Binding-site contacts:
Ligand atom N3 contacts residue THR197 of chain 1.F at 3.1 Å.
Ligand atom C2 contacts residue ILE96 of chain 1.F at 3.6 Å (hydrophobic).
Ligand atom O18 contacts residue ALA147 of chain 1.F at 3.9 Å.
Ligand atom O18 contacts residue SER145 of chain 1.F at 2.8 Å (h-bond).
Ligand atom C26 contacts residue NDP1 of chain 1.X at 3.9 Å.
Ligand atom C22 contacts residue TYR259 of chain 1.E at 3.1 Å (hydrophobic).
Ligand atom C17 contacts residue SER145 of chain 1.F at 3.9 Å.
Ligand atom C13 contacts residue NDP1 of chain 1.X at 3.6 Å.
Ligand atom O18 contacts residue NDP1 of chain 1.X at 3.8 Å.
Ligand atom C22 contacts residue TYR152 of chain 1.F at 3.8 Å (hydrophobic).
Ligand atom C23 contacts residue VAL155 of chain 1.F at 3.9 Å (hydrophobic).
Ligand atom C12 contacts residue VAL202 of chain 1.F at 3.9 Å (hydrophobic).
Ligand atom C12 contacts residue ALA198 of chain 1.F at 3.8 Å (hydrophobic).
Ligand atom C10 contacts residue THR99 of chain 1.F at 3.3 Å.
Ligand atom C2 contacts residue NDP1 of chain 1.X at 3.0 Å.
Ligand atom N3 contacts residue ILE96 of chain 1.F at 3.7 Å.
Ligand atom C4 contacts residue NDP1 of chain 1.X at 3.8 Å.
Ligand atom C10 contacts residue LEU101 of chain 1.F at 3.2 Å (hydrophobic).
Ligand atom N3 contacts residue NDP1 of chain 1.X at 3.8 Å.
Ligand atom C10 contacts residue ALA201 of chain 1.F at 3.8 Å (hydrophobic).
Ligand atom O18 contacts residue TYR158 of chain 1.F at 3.1 Å.
Ligand atom C4 contacts residue ALA198 of chain 1.F at 3.5 Å (hydrophobic).
Ligand atom C26 contacts residue LEU192 of chain 1.F at 3.4 Å (hydrophobic).
Ligand atom C21 contacts residue TYR152 of chain 1.F at 3.9 Å (hydrophobic).
Ligand atom C16 contacts residue NDP1 of chain 1.X at 3.8 Å.
Ligand atom C16 contacts residue SER145 of chain 1.F at 3.6 Å.
Ligand atom C6 contacts residue THR197 of chain 1.F at 3.9 Å.
Ligand atom C26 contacts residue GLY191 of chain 1.F at 3.6 Å.
Ligand atom C12 contacts residue NDP1 of chain 1.X at 3.9 Å.
Ligand atom C2 contacts residue THR197 of chain 1.F at 3.4 Å.
Ligand atom C25 contacts residue SER145 of chain 1.F at 3.2 Å.
Ligand atom C15 contacts residue TYR158 of chain 1.F at 3.4 Å (hydrophobic).
Ligand atom C13 contacts residue LEU192 of chain 1.F at 3.8 Å (hydrophobic).
Ligand atom C8 contacts residue THR99 of chain 1.F at 3.5 Å.
Ligand atom C25 contacts residue LEU190 of chain 1.F at 3.9 Å (hydrophobic).
Ligand atom N14 contacts residue NDP1 of chain 1.X at 3.8 Å.
Ligand atom N7 contacts residue THR99 of chain 1.F at 2.9 Å (h-bond).
Ligand atom C23 contacts residue TYR259 of chain 1.E at 3.7 Å (hydrophobic).
Ligand atom C1 contacts residue NDP1 of chain 1.X at 3.0 Å.
Ligand atom C8 contacts residue ALA201 of chain 1.F at 3.8 Å (hydrophobic).

This small molecule binds to this protein.
Small molecule (SMILES): Cc1[nH]c2ncccc2c1[C@@H]1CCN(C(=O)C2(c3ccccn3)CC2)C1

Sequence of chain 1.F:
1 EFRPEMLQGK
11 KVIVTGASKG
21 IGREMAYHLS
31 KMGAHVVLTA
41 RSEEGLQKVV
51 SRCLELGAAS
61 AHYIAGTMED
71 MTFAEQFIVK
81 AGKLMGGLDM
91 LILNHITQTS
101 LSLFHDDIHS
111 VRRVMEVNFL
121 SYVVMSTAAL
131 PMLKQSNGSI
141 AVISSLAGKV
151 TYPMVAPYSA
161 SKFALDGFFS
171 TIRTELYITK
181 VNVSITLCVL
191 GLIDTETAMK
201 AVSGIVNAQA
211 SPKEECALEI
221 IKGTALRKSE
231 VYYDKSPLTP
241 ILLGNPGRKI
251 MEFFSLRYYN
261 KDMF

Sequence of chain 1.E:
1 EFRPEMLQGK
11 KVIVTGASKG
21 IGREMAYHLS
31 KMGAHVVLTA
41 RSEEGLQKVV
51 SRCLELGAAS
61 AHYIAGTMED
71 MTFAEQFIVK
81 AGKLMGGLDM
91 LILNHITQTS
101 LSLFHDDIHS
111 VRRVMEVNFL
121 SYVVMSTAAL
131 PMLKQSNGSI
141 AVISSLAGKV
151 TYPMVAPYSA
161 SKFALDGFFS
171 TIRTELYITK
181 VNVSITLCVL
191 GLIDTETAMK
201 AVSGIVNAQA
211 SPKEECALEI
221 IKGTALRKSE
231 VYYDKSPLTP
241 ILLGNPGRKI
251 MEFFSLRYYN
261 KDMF